Sequence of chain 3.D:
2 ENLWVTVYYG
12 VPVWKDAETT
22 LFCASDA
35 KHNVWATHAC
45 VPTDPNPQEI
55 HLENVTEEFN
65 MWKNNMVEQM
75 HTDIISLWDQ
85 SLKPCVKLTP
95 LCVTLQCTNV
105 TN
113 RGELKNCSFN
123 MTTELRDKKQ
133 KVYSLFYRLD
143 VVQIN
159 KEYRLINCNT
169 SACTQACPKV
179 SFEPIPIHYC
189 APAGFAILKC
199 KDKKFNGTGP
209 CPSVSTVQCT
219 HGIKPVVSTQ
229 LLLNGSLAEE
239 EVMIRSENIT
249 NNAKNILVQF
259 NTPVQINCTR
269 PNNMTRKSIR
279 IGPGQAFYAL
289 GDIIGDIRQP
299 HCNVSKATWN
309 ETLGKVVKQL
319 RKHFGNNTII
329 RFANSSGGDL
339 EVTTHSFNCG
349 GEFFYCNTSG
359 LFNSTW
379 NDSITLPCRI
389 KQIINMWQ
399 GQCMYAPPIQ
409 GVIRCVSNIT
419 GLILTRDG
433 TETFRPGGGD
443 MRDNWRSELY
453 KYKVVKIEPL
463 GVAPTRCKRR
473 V

A small-molecule ligand and the protein it binds are described below.
Small molecule (SMILES): CC(=O)N[C@@H]1[C@@H](O)[C@H](O)[C@@H](CO)O[C@H]1O

Binding-site contacts:
Ligand atom C5 contacts residue SER357 of chain 3.D at 4.2 Å.
Ligand atom C3 contacts residue NAG1 of chain 3.V at 3.4 Å.
Ligand atom N2 contacts residue ASN355 of chain 3.D at 2.9 Å (h-bond).
Ligand atom O5 contacts residue ASN355 of chain 3.D at 2.3 Å (h-bond).
Ligand atom O7 contacts residue ASN355 of chain 3.D at 3.9 Å.
Ligand atom C2 contacts residue NAG1 of chain 3.V at 3.8 Å.
Ligand atom C7 contacts residue ASN355 of chain 3.D at 3.6 Å.
Ligand atom N2 contacts residue NAG1 of chain 3.V at 3.1 Å (h-bond).
Ligand atom C1 contacts residue ASN355 of chain 3.D at 1.4 Å.
Ligand atom O5 contacts residue SER357 of chain 3.D at 4.0 Å.
Ligand atom C2 contacts residue ASN355 of chain 3.D at 2.4 Å.
Ligand atom O6 contacts residue ASN355 of chain 3.D at 4.5 Å.
Ligand atom C1 contacts residue NAG1 of chain 3.V at 3.7 Å.
Ligand atom C8 contacts residue NAG1 of chain 3.V at 3.6 Å.
Ligand atom O4 contacts residue NAG1 of chain 3.V at 4.0 Å.
Ligand atom C1 contacts residue SER357 of chain 3.D at 3.9 Å.
Ligand atom C3 contacts residue ASN355 of chain 3.D at 3.8 Å.
Ligand atom C7 contacts residue NAG1 of chain 3.V at 4.1 Å.
Ligand atom C4 contacts residue ASN355 of chain 3.D at 4.2 Å.
Ligand atom C5 contacts residue ASN355 of chain 3.D at 3.6 Å.
Ligand atom C4 contacts residue NAG1 of chain 3.V at 4.5 Å.
Ligand atom O3 contacts residue NAG1 of chain 3.V at 2.9 Å (h-bond).